Binding-site contacts:
Ligand atom C3 contacts residue ASP99 of chain 3.A at 3.1 Å.
Ligand atom C3 contacts residue ASP101 of chain 3.A at 4.2 Å.
Ligand atom O6 contacts residue SER23 of chain 3.A at 2.6 Å (h-bond).
Ligand atom O4 contacts residue ASP96 of chain 3.A at 2.7 Å (salt-bridge).
Ligand atom C2 contacts residue ASP99 of chain 3.A at 4.0 Å.
Ligand atom O5 contacts residue SER23 of chain 3.A at 3.1 Å (h-bond).
Ligand atom C3 contacts residue ASP104 of chain 3.A at 3.6 Å.
Ligand atom C6 contacts residue ASP96 of chain 3.A at 3.2 Å.
Ligand atom O5 contacts residue SER22 of chain 3.A at 3.5 Å (h-bond).
Ligand atom C1 contacts residue GLY114 of chain 1.A at 4.0 Å.
Ligand atom O2 contacts residue ASN21 of chain 3.A at 2.9 Å (h-bond).
Ligand atom C1 contacts residue SER23 of chain 3.A at 3.9 Å.
Ligand atom O3 contacts residue CA1 of chain 3.C at 2.5 Å.
Ligand atom C5 contacts residue SER23 of chain 3.A at 3.9 Å.
Ligand atom C3 contacts residue CA1 of chain 3.D at 3.3 Å.
Ligand atom O2 contacts residue ASP104 of chain 3.A at 3.7 Å.
Ligand atom O2 contacts residue GLY114 of chain 1.A at 2.5 Å (h-bond).
Ligand atom O4 contacts residue ASP99 of chain 3.A at 3.6 Å.
Ligand atom C4 contacts residue ASP104 of chain 3.A at 3.2 Å.
Ligand atom O4 contacts residue ASP104 of chain 3.A at 3.4 Å (salt-bridge).
Ligand atom O3 contacts residue ASP99 of chain 3.A at 2.5 Å (salt-bridge).
Ligand atom C2 contacts residue CA1 of chain 3.D at 3.3 Å.
Ligand atom O4 contacts residue GLU95 of chain 3.A at 3.5 Å (salt-bridge).
Ligand atom O2 contacts residue SER22 of chain 3.A at 3.2 Å.
Ligand atom C4 contacts residue CA1 of chain 3.D at 3.9 Å.
Ligand atom C4 contacts residue CA1 of chain 3.C at 3.4 Å.
Ligand atom O4 contacts residue GLY97 of chain 3.A at 3.9 Å.
Ligand atom O3 contacts residue ASP104 of chain 3.A at 2.9 Å (salt-bridge).
Ligand atom C2 contacts residue GLY114 of chain 1.A at 3.3 Å.
Ligand atom C6 contacts residue SER22 of chain 3.A at 3.3 Å.
Ligand atom C3 contacts residue CA1 of chain 3.C at 3.4 Å.
Ligand atom O2 contacts residue CA1 of chain 3.D at 2.4 Å.
Ligand atom C5 contacts residue ASP96 of chain 3.A at 3.9 Å.
Ligand atom C6 contacts residue SER23 of chain 3.A at 3.4 Å.
Ligand atom C5 contacts residue SER22 of chain 3.A at 3.6 Å.
Ligand atom O3 contacts residue ASP101 of chain 3.A at 2.9 Å (salt-bridge).
Ligand atom C4 contacts residue SER22 of chain 3.A at 3.7 Å.
Ligand atom C4 contacts residue ASP96 of chain 3.A at 3.5 Å.
Ligand atom O3 contacts residue CA1 of chain 3.D at 2.4 Å.
Ligand atom O4 contacts residue CA1 of chain 3.C at 2.7 Å.

Sequence of chain 3.A:
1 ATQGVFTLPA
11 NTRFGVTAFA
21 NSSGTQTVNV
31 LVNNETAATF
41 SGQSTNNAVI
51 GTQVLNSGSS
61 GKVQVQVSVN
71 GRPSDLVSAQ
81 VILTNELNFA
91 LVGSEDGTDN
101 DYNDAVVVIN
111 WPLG

This small molecule binds to this protein.
Small molecule (SMILES): OC[C@H]1O[C@H](O)[C@@H](O)[C@@H](O)[C@@H]1O

Sequence of chain 1.A:
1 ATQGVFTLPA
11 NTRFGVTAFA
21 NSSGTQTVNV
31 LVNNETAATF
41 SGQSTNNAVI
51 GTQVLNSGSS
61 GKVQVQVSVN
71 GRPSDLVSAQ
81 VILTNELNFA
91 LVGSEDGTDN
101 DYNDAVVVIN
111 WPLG